The protein below binds the small molecule below.
Small molecule (SMILES): COCC(=O)NCc1ccccc1

Sequence of chain 1.B:
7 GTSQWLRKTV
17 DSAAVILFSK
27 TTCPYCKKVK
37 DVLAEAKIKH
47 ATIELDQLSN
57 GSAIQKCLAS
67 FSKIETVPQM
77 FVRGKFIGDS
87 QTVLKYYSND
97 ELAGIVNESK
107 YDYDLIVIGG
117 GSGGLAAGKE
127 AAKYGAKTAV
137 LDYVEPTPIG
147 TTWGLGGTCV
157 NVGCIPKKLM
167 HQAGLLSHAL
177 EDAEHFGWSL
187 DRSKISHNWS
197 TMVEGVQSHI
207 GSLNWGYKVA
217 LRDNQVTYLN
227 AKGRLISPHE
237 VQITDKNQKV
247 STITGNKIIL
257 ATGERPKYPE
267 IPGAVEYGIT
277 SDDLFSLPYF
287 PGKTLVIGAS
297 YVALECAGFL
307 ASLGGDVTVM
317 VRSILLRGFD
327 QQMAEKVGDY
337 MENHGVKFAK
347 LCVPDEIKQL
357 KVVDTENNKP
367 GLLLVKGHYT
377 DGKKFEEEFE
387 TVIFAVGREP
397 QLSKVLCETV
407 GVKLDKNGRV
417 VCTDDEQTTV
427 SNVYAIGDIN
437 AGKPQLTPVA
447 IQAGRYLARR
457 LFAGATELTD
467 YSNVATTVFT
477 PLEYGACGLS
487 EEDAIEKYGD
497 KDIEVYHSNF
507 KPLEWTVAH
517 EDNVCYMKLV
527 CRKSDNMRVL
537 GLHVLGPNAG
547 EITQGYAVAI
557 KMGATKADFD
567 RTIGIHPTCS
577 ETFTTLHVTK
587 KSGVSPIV

Binding-site contacts:
Ligand atom C12 contacts residue GLU338 of chain 1.B at 4.1 Å.
Ligand atom O02 contacts residue SER319 of chain 1.B at 3.9 Å.
Ligand atom C13 contacts residue PHE344 of chain 1.B at 3.6 Å (hydrophobic).
Ligand atom C07 contacts residue SER319 of chain 1.B at 4.4 Å.
Ligand atom C12 contacts residue PHE344 of chain 1.B at 3.7 Å (hydrophobic).
Ligand atom C04 contacts residue LYS346 of chain 1.B at 4.4 Å.
Ligand atom C01 contacts residue ILE320 of chain 1.B at 3.8 Å (hydrophobic).
Ligand atom O05 contacts residue LYS346 of chain 1.B at 3.4 Å.
Ligand atom C09 contacts residue LEU321 of chain 1.B at 4.2 Å (hydrophobic).
Ligand atom C11 contacts residue LYS346 of chain 1.B at 4.3 Å.
Ligand atom O02 contacts residue ILE320 of chain 1.B at 3.9 Å.
Ligand atom C07 contacts residue VAL317 of chain 1.B at 4.2 Å (hydrophobic).
Ligand atom C13 contacts residue LYS346 of chain 1.B at 3.6 Å.
Ligand atom C12 contacts residue LYS346 of chain 1.B at 3.8 Å.
Ligand atom C08 contacts residue LYS346 of chain 1.B at 3.9 Å.
Ligand atom C11 contacts residue GLY334 of chain 1.B at 3.6 Å.
Ligand atom C07 contacts residue LEU321 of chain 1.B at 3.9 Å (hydrophobic).
Ligand atom O05 contacts residue SER319 of chain 1.B at 4.3 Å.
Ligand atom C04 contacts residue SER319 of chain 1.B at 3.8 Å.
Ligand atom C07 contacts residue LYS346 of chain 1.B at 4.2 Å.
Ligand atom N06 contacts residue SER319 of chain 1.B at 3.8 Å.
Ligand atom C12 contacts residue GLY334 of chain 1.B at 4.1 Å.
Ligand atom C10 contacts residue LEU321 of chain 1.B at 4.3 Å (hydrophobic).
Ligand atom C09 contacts residue LYS346 of chain 1.B at 4.4 Å.
Ligand atom C03 contacts residue SER319 of chain 1.B at 4.0 Å.
Ligand atom C12 contacts residue LEU321 of chain 1.B at 3.9 Å (hydrophobic).
Ligand atom N06 contacts residue ILE320 of chain 1.B at 4.4 Å.
Ligand atom C10 contacts residue LYS346 of chain 1.B at 4.4 Å.
Ligand atom C10 contacts residue ASP335 of chain 1.B at 3.5 Å.
Ligand atom C13 contacts residue LEU321 of chain 1.B at 3.8 Å (hydrophobic).
Ligand atom C11 contacts residue GLU338 of chain 1.B at 4.0 Å.
Ligand atom C11 contacts residue ASP335 of chain 1.B at 3.6 Å.
Ligand atom C08 contacts residue LEU321 of chain 1.B at 3.9 Å (hydrophobic).
Ligand atom C11 contacts residue LEU321 of chain 1.B at 4.2 Å (hydrophobic).